Sequence of chain 1.A:
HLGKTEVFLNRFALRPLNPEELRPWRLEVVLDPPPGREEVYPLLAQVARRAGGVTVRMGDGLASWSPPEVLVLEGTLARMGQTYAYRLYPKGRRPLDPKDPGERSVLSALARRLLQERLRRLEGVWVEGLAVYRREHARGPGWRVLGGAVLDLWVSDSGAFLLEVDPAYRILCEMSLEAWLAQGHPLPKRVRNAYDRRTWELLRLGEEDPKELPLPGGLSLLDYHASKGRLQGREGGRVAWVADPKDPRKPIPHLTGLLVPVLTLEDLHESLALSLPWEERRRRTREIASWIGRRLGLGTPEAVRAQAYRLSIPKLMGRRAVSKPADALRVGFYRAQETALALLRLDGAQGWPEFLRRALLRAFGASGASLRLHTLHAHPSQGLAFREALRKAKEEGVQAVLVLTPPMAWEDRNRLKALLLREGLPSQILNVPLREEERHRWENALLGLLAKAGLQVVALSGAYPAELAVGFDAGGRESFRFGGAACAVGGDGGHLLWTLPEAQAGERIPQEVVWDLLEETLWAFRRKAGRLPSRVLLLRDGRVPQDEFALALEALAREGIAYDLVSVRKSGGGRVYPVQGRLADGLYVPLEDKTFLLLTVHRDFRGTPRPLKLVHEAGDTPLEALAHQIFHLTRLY

This protein binds this small molecule.
Small molecule (SMILES): Cc1cn([C@H]2C[C@H](O[P](=O)(O)OC[C@H]3O[C@@H](n4cnc5c(N)ncnc54)C[C@@H]3O[P](=O)(O)OC[C@H]3O[C@@H](n4cnc5c(=O)nc(N)[nH]c54)C[C@@H]3O[P](=O)(O)OC[C@H]3O[C@@H](n4cc(C)c(=O)[nH]c4=O)C[C@@H]3O[P](=O)(O)OC[C@H]3O[C@@H](n4cnc5c(N)ncnc54)C[C@@H]3O)[C@@H](CO)O2)c(=O)[nH]c1=O

Binding-site contacts:
Ligand atom OP1 contacts residue ARG81 of chain 1.A at 3.0 Å (salt-bridge).
Ligand atom N6 contacts residue PRO37 of chain 1.B at 2.8 Å (h-bond).
Ligand atom C4' contacts residue PRO255 of chain 1.A at 3.4 Å (hydrophobic).
Ligand atom O5' contacts residue TYR226 of chain 1.A at 3.5 Å.
Ligand atom O2 contacts residue ILE254 of chain 1.A at 3.3 Å.
Ligand atom OP2 contacts residue TYR226 of chain 1.A at 2.7 Å (h-bond).
Ligand atom N1 contacts residue ARG52 of chain 1.A at 3.5 Å.
Ligand atom C4' contacts residue ALA80 of chain 1.A at 3.2 Å (hydrophobic).
Ligand atom OP1 contacts residue TYR197 of chain 1.A at 2.4 Å (h-bond).
Ligand atom C3' contacts residue PRO255 of chain 1.A at 3.3 Å (hydrophobic).
Ligand atom OP2 contacts residue MET82 of chain 1.A at 2.6 Å (h-bond).
Ligand atom O3' contacts residue HIS227 of chain 1.A at 2.5 Å (h-bond).
Ligand atom N3 contacts residue GLN48 of chain 1.A at 3.4 Å.
Ligand atom OP1 contacts residue ASN195 of chain 1.A at 3.0 Å (h-bond).
Ligand atom N6 contacts residue PRO36 of chain 1.B at 3.5 Å (h-bond).
Ligand atom N6 contacts residue PRO218 of chain 1.A at 3.5 Å.
Ligand atom O3' contacts residue PRO255 of chain 1.A at 2.9 Å (h-bond).
Ligand atom OP1 contacts residue MET82 of chain 1.A at 3.5 Å (h-bond).
Ligand atom O4' contacts residue ILE254 of chain 1.A at 2.9 Å.
Ligand atom P contacts residue MET82 of chain 1.A at 3.5 Å.
Ligand atom C2' contacts residue TYR226 of chain 1.A at 3.3 Å (hydrophobic).
Ligand atom OP2 contacts residue ARG232 of chain 1.A at 2.9 Å (salt-bridge).
Ligand atom C6 contacts residue PRO218 of chain 1.A at 3.5 Å (hydrophobic).
Ligand atom C2 contacts residue ARG52 of chain 1.A at 3.2 Å.
Ligand atom N7 contacts residue ARG51 of chain 1.A at 3.4 Å.
Ligand atom P contacts residue ARG51 of chain 1.A at 3.2 Å.
Ligand atom N2 contacts residue ARG52 of chain 1.A at 3.5 Å (salt-bridge).
Ligand atom O4' contacts residue GLN48 of chain 1.A at 3.0 Å.
Ligand atom C3' contacts residue HIS227 of chain 1.A at 3.3 Å.
Ligand atom O3' contacts residue LEU223 of chain 1.A at 3.4 Å.
Ligand atom OP1 contacts residue ARG51 of chain 1.A at 2.3 Å (salt-bridge).
Ligand atom O5' contacts residue TYR197 of chain 1.A at 3.5 Å (h-bond).
Ligand atom C4' contacts residue ILE254 of chain 1.A at 3.2 Å (hydrophobic).
Ligand atom P contacts residue TYR197 of chain 1.A at 3.4 Å.
Ligand atom C5' contacts residue ALA80 of chain 1.A at 3.3 Å (hydrophobic).
Ligand atom C8 contacts residue ARG51 of chain 1.A at 3.4 Å.
Ligand atom OP1 contacts residue GLY83 of chain 1.A at 3.4 Å (h-bond).
Ligand atom C5' contacts residue ARG51 of chain 1.A at 3.5 Å.
Ligand atom N1 contacts residue PRO218 of chain 1.A at 3.2 Å.
Ligand atom O5' contacts residue ARG51 of chain 1.A at 3.1 Å (salt-bridge).

Sequence of chain 1.B:
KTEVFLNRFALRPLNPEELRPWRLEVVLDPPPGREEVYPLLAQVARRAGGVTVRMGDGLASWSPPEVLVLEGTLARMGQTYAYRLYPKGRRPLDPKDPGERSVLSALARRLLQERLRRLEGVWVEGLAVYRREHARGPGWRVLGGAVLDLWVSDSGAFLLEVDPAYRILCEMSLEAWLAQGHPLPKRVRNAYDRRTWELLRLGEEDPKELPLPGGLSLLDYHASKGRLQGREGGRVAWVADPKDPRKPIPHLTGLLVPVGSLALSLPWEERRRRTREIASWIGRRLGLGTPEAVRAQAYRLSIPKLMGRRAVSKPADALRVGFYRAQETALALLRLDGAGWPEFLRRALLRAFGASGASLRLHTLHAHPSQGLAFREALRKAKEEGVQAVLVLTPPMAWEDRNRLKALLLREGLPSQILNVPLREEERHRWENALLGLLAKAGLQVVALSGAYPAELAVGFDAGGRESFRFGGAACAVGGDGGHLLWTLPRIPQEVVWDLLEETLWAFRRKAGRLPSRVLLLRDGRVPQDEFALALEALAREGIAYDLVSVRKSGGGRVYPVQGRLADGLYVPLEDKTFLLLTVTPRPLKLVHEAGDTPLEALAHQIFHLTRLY